This protein binds this small molecule.
Small molecule (SMILES): Cc1cc(N)nc(CCc2c(F)c(F)cc(CCCN(C)C)c2F)c1

Binding-site contacts:
Ligand atom C02 contacts residue GLU296 of chain 1.A at 3.5 Å.
Ligand atom C22 contacts residue TYR410 of chain 1.A at 3.5 Å (hydrophobic).
Ligand atom N02 contacts residue GLU296 of chain 1.A at 2.7 Å (salt-bridge).
Ligand atom C07 contacts residue SER289 of chain 1.A at 3.7 Å.
Ligand atom C03 contacts residue HEM1 of chain 1.C at 3.3 Å.
Ligand atom F15 contacts residue PHE288 of chain 1.A at 3.9 Å.
Ligand atom N02 contacts residue TRP291 of chain 1.A at 2.8 Å (h-bond).
Ligand atom C09 contacts residue GLU296 of chain 1.A at 3.3 Å.
Ligand atom F15 contacts residue MET274 of chain 1.A at 3.8 Å.
Ligand atom C09 contacts residue HEM1 of chain 1.C at 3.4 Å.
Ligand atom C06 contacts residue PRO269 of chain 1.A at 3.6 Å (hydrophobic).
Ligand atom F16 contacts residue HEM1 of chain 1.C at 3.3 Å.
Ligand atom F15 contacts residue HEM1 of chain 1.C at 3.0 Å.
Ligand atom C07 contacts residue GLY290 of chain 1.A at 3.4 Å.
Ligand atom N02 contacts residue TYR292 of chain 1.A at 3.8 Å.
Ligand atom C11 contacts residue HEM1 of chain 1.C at 3.4 Å.
Ligand atom C07 contacts residue HEM1 of chain 1.C at 3.5 Å.
Ligand atom C11 contacts residue VAL271 of chain 1.A at 3.6 Å (hydrophobic).
Ligand atom C05 contacts residue PRO269 of chain 1.A at 3.8 Å (hydrophobic).
Ligand atom C06 contacts residue GLU296 of chain 1.A at 3.6 Å.
Ligand atom N01 contacts residue GLU296 of chain 1.A at 2.7 Å (salt-bridge).
Ligand atom F16 contacts residue VAL271 of chain 1.A at 3.8 Å.
Ligand atom C18 contacts residue TYR410 of chain 1.A at 3.3 Å (hydrophobic).
Ligand atom F12 contacts residue HEM1 of chain 1.C at 3.1 Å.
Ligand atom C07 contacts residue PHE288 of chain 1.A at 3.6 Å (hydrophobic).
Ligand atom C16 contacts residue VAL271 of chain 1.A at 3.4 Å (hydrophobic).
Ligand atom C08 contacts residue GLU296 of chain 1.A at 3.6 Å.
Ligand atom C15 contacts residue VAL271 of chain 1.A at 3.4 Å (hydrophobic).
Ligand atom C02 contacts residue PRO269 of chain 1.A at 3.8 Å (hydrophobic).
Ligand atom C15 contacts residue HEM1 of chain 1.C at 3.7 Å.
Ligand atom C07 contacts residue PRO269 of chain 1.A at 3.8 Å (hydrophobic).
Ligand atom C12 contacts residue HEM1 of chain 1.C at 3.2 Å.
Ligand atom C08 contacts residue VAL271 of chain 1.A at 3.7 Å (hydrophobic).
Ligand atom N01 contacts residue PRO269 of chain 1.A at 3.6 Å.
Ligand atom C02 contacts residue HEM1 of chain 1.C at 3.7 Å.
Ligand atom C05 contacts residue VAL271 of chain 1.A at 3.6 Å (hydrophobic).
Ligand atom C02 contacts residue TRP291 of chain 1.A at 3.7 Å (hydrophobic).
Ligand atom C22 contacts residue MET40 of chain 1.A at 3.7 Å (hydrophobic).
Ligand atom C14 contacts residue VAL271 of chain 1.A at 3.8 Å (hydrophobic).
Ligand atom N02 contacts residue HEM1 of chain 1.C at 3.2 Å.

Sequence of chain 1.A:
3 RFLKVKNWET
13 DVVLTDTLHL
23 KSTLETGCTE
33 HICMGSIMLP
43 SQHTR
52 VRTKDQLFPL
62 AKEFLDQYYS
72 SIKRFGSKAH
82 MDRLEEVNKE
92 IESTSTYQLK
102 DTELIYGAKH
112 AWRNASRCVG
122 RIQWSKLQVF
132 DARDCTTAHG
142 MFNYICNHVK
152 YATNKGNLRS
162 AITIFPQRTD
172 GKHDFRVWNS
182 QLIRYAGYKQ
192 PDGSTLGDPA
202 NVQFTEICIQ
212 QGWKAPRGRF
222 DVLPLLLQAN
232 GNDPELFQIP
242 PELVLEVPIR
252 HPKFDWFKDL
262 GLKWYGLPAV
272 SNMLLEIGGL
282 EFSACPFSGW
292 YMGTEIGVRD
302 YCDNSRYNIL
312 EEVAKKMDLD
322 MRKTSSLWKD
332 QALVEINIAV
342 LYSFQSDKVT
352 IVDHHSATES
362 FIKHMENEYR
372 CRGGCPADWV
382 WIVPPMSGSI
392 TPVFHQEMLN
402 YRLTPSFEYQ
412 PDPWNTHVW